Sequence of chain 1.F:
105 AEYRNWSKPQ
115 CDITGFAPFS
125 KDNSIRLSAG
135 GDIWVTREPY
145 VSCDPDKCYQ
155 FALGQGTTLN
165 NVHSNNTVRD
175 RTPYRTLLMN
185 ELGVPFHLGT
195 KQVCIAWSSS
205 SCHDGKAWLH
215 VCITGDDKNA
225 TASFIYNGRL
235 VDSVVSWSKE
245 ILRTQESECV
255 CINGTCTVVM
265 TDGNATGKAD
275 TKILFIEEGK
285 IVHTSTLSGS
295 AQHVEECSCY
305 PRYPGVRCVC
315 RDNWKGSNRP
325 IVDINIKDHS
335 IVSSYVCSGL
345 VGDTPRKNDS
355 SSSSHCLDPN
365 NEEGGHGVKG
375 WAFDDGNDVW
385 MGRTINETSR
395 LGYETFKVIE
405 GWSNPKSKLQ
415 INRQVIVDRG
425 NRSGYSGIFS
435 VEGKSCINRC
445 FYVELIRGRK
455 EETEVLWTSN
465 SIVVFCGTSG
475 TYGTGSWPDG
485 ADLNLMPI

The small molecule below binds the protein below.
Small molecule (SMILES): CC(=O)N[C@H]1[C@H](O[C@H]2[C@H](O)[C@@H](NC(C)=O)CO[C@@H]2CO)O[C@H](CO)[C@@H](O[C@@H]2O[C@H](CO[C@H]3O[C@H](CO[C@H]4O[C@H](CO)[C@@H](O)[C@H](O)[C@@H]4O)[C@@H](O)[C@H](O[C@H]4O[C@H](CO)[C@@H](O)[C@H](O)[C@@H]4O)[C@@H]3O)[C@@H](O)[C@H](O[C@H]3O[C@H](CO)[C@@H](O)[C@H](O)[C@@H]3O[C@H]3O[C@H](CO)[C@@H](O)[C@H](O)[C@@H]3O)[C@@H]2O)[C@@H]1O

Sequence of chain 1.B:
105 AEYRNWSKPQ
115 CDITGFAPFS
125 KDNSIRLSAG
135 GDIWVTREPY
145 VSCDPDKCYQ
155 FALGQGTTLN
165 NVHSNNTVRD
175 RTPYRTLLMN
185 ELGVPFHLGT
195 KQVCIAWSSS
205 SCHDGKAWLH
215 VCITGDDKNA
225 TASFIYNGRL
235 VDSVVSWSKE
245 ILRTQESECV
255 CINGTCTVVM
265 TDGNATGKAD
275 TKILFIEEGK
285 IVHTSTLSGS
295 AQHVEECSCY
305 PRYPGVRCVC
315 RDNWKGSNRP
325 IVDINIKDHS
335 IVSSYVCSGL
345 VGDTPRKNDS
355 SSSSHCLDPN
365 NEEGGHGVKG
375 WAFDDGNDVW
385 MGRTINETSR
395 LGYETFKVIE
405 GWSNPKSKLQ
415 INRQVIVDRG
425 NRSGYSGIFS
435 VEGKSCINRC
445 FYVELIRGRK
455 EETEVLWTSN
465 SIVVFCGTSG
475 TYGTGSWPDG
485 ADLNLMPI

Binding-site contacts:
Ligand atom C5 contacts residue TYR476 of chain 1.B at 3.8 Å (hydrophobic).
Ligand atom O6 contacts residue GLY477 of chain 1.B at 2.7 Å (h-bond).
Ligand atom O2 contacts residue ARG417 of chain 1.B at 3.5 Å.
Ligand atom O7 contacts residue ASN223 of chain 1.F at 3.1 Å (h-bond).
Ligand atom O3 contacts residue ASN416 of chain 1.B at 3.0 Å (h-bond).
Ligand atom O3 contacts residue ASP353 of chain 1.B at 3.9 Å.
Ligand atom C6 contacts residue GLY477 of chain 1.B at 3.6 Å.
Ligand atom C6 contacts residue TYR476 of chain 1.B at 3.2 Å (hydrophobic).
Ligand atom C7 contacts residue ASN223 of chain 1.F at 3.2 Å.
Ligand atom C5 contacts residue ASN223 of chain 1.F at 3.7 Å.
Ligand atom O5 contacts residue GLY477 of chain 1.B at 3.3 Å.
Ligand atom C6 contacts residue ILE415 of chain 1.B at 3.9 Å (hydrophobic).
Ligand atom O4 contacts residue ARG417 of chain 1.B at 3.7 Å.
Ligand atom C4 contacts residue GLN414 of chain 1.B at 3.4 Å.
Ligand atom O5 contacts residue THR478 of chain 1.B at 3.6 Å.
Ligand atom C2 contacts residue ASN223 of chain 1.F at 2.4 Å.
Ligand atom O5 contacts residue ASN223 of chain 1.F at 2.4 Å (h-bond).
Ligand atom O7 contacts residue THR478 of chain 1.B at 3.6 Å (h-bond).
Ligand atom C6 contacts residue GLN414 of chain 1.B at 3.6 Å.
Ligand atom O5 contacts residue ILE415 of chain 1.B at 3.8 Å.
Ligand atom O3 contacts residue ILE415 of chain 1.B at 3.8 Å.
Ligand atom O4 contacts residue ARG417 of chain 1.B at 3.3 Å (salt-bridge).
Ligand atom C3 contacts residue ASN416 of chain 1.B at 3.7 Å.
Ligand atom O3 contacts residue GLN414 of chain 1.B at 3.2 Å (h-bond).
Ligand atom O6 contacts residue THR478 of chain 1.B at 3.8 Å.
Ligand atom C8 contacts residue ASN416 of chain 1.B at 3.8 Å.
Ligand atom O2 contacts residue ILE415 of chain 1.B at 3.4 Å.
Ligand atom N2 contacts residue ASN416 of chain 1.B at 3.7 Å.
Ligand atom C2 contacts residue ARG417 of chain 1.B at 3.8 Å.
Ligand atom C3 contacts residue ASN223 of chain 1.F at 3.7 Å.
Ligand atom O6 contacts residue TYR476 of chain 1.B at 3.4 Å.
Ligand atom C8 contacts residue TYR476 of chain 1.B at 3.8 Å (hydrophobic).
Ligand atom O4 contacts residue ASN416 of chain 1.B at 3.6 Å (h-bond).
Ligand atom O2 contacts residue ASN416 of chain 1.B at 3.8 Å.
Ligand atom O5 contacts residue TYR476 of chain 1.B at 3.8 Å.
Ligand atom C1 contacts residue ASN223 of chain 1.F at 1.4 Å.
Ligand atom C3 contacts residue GLN414 of chain 1.B at 3.7 Å.
Ligand atom N2 contacts residue ASN223 of chain 1.F at 2.8 Å (h-bond).
Ligand atom O2 contacts residue GLN414 of chain 1.B at 2.8 Å (h-bond).
Ligand atom C2 contacts residue GLN414 of chain 1.B at 3.6 Å.